Sequence of chain 1.A:
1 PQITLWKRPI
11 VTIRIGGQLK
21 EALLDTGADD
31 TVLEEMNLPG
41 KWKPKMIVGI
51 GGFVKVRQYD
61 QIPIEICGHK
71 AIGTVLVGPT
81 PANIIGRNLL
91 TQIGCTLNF

Binding-site contacts:
Ligand atom N1 contacts residue GLY27 of chain 1.A at 3.3 Å (h-bond).
Ligand atom C12 contacts residue PRO81 of chain 1.B at 3.6 Å (hydrophobic).
Ligand atom C25 contacts residue ASP30 of chain 1.A at 3.1 Å.
Ligand atom C15 contacts residue GLY27 of chain 1.B at 3.1 Å.
Ligand atom C2 contacts residue ILE84 of chain 1.A at 3.5 Å (hydrophobic).
Ligand atom C22 contacts residue VAL48 of chain 1.B at 3.3 Å (hydrophobic).
Ligand atom C12 contacts residue ILE50 of chain 1.A at 3.6 Å (hydrophobic).
Ligand atom O5 contacts residue ILE50 of chain 1.A at 3.4 Å.
Ligand atom O3 contacts residue GLY27 of chain 1.A at 3.6 Å.
Ligand atom C24 contacts residue GLY27 of chain 1.B at 3.5 Å.
Ligand atom C2 contacts residue ILE50 of chain 1.B at 3.6 Å (hydrophobic).
Ligand atom C9 contacts residue GLY27 of chain 1.A at 3.6 Å.
Ligand atom C20 contacts residue ASP30 of chain 1.B at 3.8 Å.
Ligand atom C7 contacts residue ASP25 of chain 1.B at 3.0 Å.
Ligand atom O5 contacts residue GLY49 of chain 1.B at 2.8 Å.
Ligand atom C16 contacts residue GLY27 of chain 1.B at 3.6 Å.
Ligand atom O3 contacts residue ASP25 of chain 1.A at 2.5 Å (salt-bridge).
Ligand atom C6 contacts residue ASP25 of chain 1.A at 3.3 Å.
Ligand atom O4 contacts residue ILE50 of chain 1.A at 3.7 Å.
Ligand atom N3 contacts residue ASP30 of chain 1.B at 3.1 Å (salt-bridge).
Ligand atom C19 contacts residue ALA28 of chain 1.B at 3.4 Å (hydrophobic).
Ligand atom O5 contacts residue VAL48 of chain 1.B at 3.5 Å (h-bond).
Ligand atom C25 contacts residue VAL32 of chain 1.A at 3.3 Å (hydrophobic).
Ligand atom O1 contacts residue VAL48 of chain 1.A at 3.8 Å.
Ligand atom C19 contacts residue VAL32 of chain 1.B at 3.4 Å (hydrophobic).
Ligand atom O2 contacts residue ILE50 of chain 1.B at 3.7 Å.
Ligand atom C18 contacts residue ALA28 of chain 1.B at 3.4 Å (hydrophobic).
Ligand atom C8 contacts residue ILE84 of chain 1.B at 3.8 Å (hydrophobic).
Ligand atom C14 contacts residue ASP25 of chain 1.B at 3.3 Å.
Ligand atom C13 contacts residue PRO81 of chain 1.B at 3.5 Å (hydrophobic).
Ligand atom C14 contacts residue GLY27 of chain 1.B at 3.6 Å.
Ligand atom O3 contacts residue ASP25 of chain 1.B at 2.6 Å (salt-bridge).
Ligand atom C23 contacts residue ILE50 of chain 1.B at 3.8 Å (hydrophobic).
Ligand atom C6 contacts residue ASP25 of chain 1.B at 3.5 Å.
Ligand atom O6 contacts residue ASP30 of chain 1.A at 3.6 Å.
Ligand atom C2 contacts residue ALA28 of chain 1.A at 3.5 Å (hydrophobic).
Ligand atom C25 contacts residue ALA28 of chain 1.A at 3.6 Å (hydrophobic).
Ligand atom C12 contacts residue GLY49 of chain 1.A at 3.6 Å.
Ligand atom O6 contacts residue ASP29 of chain 1.A at 3.8 Å.
Ligand atom C19 contacts residue ASP30 of chain 1.B at 3.4 Å.

Sequence of chain 1.B:
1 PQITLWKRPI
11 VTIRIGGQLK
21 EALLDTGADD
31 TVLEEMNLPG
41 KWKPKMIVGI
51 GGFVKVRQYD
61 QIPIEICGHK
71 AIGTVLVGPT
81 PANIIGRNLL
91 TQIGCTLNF

This small molecule binds to this protein.
Small molecule (SMILES): CC(C)CN(C[C@@H](O)[C@H](Cc1ccccc1)NC(=O)O[C@H]1CCOC1)S(=O)(=O)c1ccc(N)cc1